Binding-site contacts:
Ligand atom O5 contacts residue ASN343 of chain 1.A at 2.4 Å (h-bond).
Ligand atom C8 contacts residue PHE342 of chain 1.A at 4.0 Å (hydrophobic).
Ligand atom C3 contacts residue ASN343 of chain 1.A at 3.7 Å.
Ligand atom C5 contacts residue ASN343 of chain 1.A at 3.7 Å.
Ligand atom C2 contacts residue ASN343 of chain 1.A at 2.4 Å.
Ligand atom C1 contacts residue ASN343 of chain 1.A at 1.4 Å.
Ligand atom C7 contacts residue ASN343 of chain 1.A at 3.8 Å.
Ligand atom C8 contacts residue GLY339 of chain 1.A at 4.0 Å.
Ligand atom N2 contacts residue ASN343 of chain 1.A at 2.8 Å (h-bond).
Ligand atom O7 contacts residue ASN343 of chain 1.A at 4.2 Å.
Ligand atom C4 contacts residue ASN343 of chain 1.A at 4.2 Å.
Ligand atom O7 contacts residue GLY339 of chain 1.A at 4.0 Å.
Ligand atom C7 contacts residue GLY339 of chain 1.A at 4.1 Å.

Sequence of chain 1.A:
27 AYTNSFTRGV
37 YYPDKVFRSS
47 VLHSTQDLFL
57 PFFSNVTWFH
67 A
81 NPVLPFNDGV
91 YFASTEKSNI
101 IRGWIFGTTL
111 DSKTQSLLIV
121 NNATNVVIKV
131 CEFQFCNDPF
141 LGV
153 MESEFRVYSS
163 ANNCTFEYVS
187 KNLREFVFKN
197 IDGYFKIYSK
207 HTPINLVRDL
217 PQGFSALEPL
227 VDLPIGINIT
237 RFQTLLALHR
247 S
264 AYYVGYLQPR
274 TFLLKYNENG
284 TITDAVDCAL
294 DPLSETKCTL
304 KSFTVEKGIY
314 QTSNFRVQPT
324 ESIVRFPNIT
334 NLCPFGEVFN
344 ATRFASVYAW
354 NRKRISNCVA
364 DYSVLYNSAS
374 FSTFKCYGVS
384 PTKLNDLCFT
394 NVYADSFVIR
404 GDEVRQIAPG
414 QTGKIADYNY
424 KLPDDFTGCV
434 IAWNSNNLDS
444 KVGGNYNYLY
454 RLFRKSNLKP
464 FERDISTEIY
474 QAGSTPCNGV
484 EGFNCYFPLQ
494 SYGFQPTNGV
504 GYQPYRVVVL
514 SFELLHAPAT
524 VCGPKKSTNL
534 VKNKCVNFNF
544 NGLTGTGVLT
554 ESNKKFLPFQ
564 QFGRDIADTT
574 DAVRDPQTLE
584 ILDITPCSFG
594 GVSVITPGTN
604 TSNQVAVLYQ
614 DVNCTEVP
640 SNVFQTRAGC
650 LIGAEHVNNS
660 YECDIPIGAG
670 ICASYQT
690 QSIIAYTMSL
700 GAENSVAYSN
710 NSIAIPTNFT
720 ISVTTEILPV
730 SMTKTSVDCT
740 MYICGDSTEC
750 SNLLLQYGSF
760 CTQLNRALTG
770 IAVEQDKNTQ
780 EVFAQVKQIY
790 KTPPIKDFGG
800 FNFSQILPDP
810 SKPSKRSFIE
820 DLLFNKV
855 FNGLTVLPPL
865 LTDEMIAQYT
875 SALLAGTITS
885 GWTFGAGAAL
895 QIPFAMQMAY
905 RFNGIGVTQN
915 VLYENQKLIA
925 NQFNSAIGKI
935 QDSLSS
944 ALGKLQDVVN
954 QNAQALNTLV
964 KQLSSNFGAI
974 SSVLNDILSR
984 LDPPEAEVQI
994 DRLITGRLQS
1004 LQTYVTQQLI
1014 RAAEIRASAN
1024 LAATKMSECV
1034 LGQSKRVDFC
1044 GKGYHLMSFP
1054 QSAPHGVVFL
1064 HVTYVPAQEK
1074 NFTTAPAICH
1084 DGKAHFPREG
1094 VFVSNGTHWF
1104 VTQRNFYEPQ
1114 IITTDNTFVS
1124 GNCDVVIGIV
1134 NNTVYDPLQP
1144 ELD

The protein below binds the small molecule below.
Small molecule (SMILES): CC(=O)N[C@H]1[C@H](O[C@H]2[C@H](O)[C@@H](NC(C)=O)CO[C@@H]2CO)O[C@H](CO)[C@@H](O)[C@@H]1O